A protein and the small-molecule ligand that binds it are described below.
Small molecule (SMILES): CC(=O)N[C@H]1[C@H](O[C@H]2[C@H](O)[C@@H](NC(C)=O)CO[C@@H]2CO)O[C@H](CO)[C@@H](O)[C@@H]1O

Binding-site contacts:
Ligand atom C7 contacts residue LEU186 of chain 1.A at 4.1 Å (hydrophobic).
Ligand atom C1 contacts residue GLU165 of chain 1.A at 4.1 Å.
Ligand atom O3 contacts residue GLU165 of chain 1.A at 4.0 Å.
Ligand atom O7 contacts residue ASN25 of chain 1.A at 3.0 Å (h-bond).
Ligand atom C1 contacts residue ASN25 of chain 1.A at 1.4 Å.
Ligand atom C7 contacts residue ALA24 of chain 1.A at 4.1 Å (hydrophobic).
Ligand atom O6 contacts residue GLU184 of chain 1.A at 3.9 Å.
Ligand atom N2 contacts residue ASN25 of chain 1.A at 2.7 Å (h-bond).
Ligand atom O7 contacts residue EDO1 of chain 1.V at 3.2 Å (h-bond).
Ligand atom O6 contacts residue GLY185 of chain 1.A at 4.2 Å.
Ligand atom O5 contacts residue ASN25 of chain 1.A at 2.4 Å (h-bond).
Ligand atom C8 contacts residue GLU165 of chain 1.A at 3.4 Å.
Ligand atom C7 contacts residue GLU165 of chain 1.A at 3.8 Å.
Ligand atom O7 contacts residue LEU186 of chain 1.A at 4.0 Å.
Ligand atom O7 contacts residue ALA24 of chain 1.A at 4.3 Å.
Ligand atom C8 contacts residue LEU186 of chain 1.A at 3.6 Å (hydrophobic).
Ligand atom C2 contacts residue ASN25 of chain 1.A at 2.4 Å.
Ligand atom N2 contacts residue GLU165 of chain 1.A at 2.9 Å (salt-bridge).
Ligand atom C8 contacts residue HIS23 of chain 1.A at 3.6 Å.
Ligand atom C3 contacts residue ASN25 of chain 1.A at 3.7 Å.
Ligand atom C5 contacts residue ASN25 of chain 1.A at 3.7 Å.
Ligand atom C8 contacts residue ALA24 of chain 1.A at 3.4 Å (hydrophobic).
Ligand atom C3 contacts residue GLU165 of chain 1.A at 3.6 Å.
Ligand atom C6 contacts residue GLU184 of chain 1.A at 3.9 Å.
Ligand atom C4 contacts residue ASN25 of chain 1.A at 4.2 Å.
Ligand atom C2 contacts residue GLU165 of chain 1.A at 3.7 Å.
Ligand atom C7 contacts residue ASN25 of chain 1.A at 3.1 Å.
Ligand atom O6 contacts residue THR28 of chain 1.A at 4.2 Å.
Ligand atom C8 contacts residue ARG164 of chain 1.A at 4.2 Å.
Ligand atom O7 contacts residue HIS23 of chain 1.A at 2.6 Å (h-bond).
Ligand atom C8 contacts residue ASN25 of chain 1.A at 4.2 Å.
Ligand atom C7 contacts residue HIS23 of chain 1.A at 3.5 Å.
Ligand atom C7 contacts residue EDO1 of chain 1.V at 4.2 Å.
Ligand atom C1 contacts residue EDO1 of chain 1.V at 4.3 Å.

Sequence of chain 1.A:
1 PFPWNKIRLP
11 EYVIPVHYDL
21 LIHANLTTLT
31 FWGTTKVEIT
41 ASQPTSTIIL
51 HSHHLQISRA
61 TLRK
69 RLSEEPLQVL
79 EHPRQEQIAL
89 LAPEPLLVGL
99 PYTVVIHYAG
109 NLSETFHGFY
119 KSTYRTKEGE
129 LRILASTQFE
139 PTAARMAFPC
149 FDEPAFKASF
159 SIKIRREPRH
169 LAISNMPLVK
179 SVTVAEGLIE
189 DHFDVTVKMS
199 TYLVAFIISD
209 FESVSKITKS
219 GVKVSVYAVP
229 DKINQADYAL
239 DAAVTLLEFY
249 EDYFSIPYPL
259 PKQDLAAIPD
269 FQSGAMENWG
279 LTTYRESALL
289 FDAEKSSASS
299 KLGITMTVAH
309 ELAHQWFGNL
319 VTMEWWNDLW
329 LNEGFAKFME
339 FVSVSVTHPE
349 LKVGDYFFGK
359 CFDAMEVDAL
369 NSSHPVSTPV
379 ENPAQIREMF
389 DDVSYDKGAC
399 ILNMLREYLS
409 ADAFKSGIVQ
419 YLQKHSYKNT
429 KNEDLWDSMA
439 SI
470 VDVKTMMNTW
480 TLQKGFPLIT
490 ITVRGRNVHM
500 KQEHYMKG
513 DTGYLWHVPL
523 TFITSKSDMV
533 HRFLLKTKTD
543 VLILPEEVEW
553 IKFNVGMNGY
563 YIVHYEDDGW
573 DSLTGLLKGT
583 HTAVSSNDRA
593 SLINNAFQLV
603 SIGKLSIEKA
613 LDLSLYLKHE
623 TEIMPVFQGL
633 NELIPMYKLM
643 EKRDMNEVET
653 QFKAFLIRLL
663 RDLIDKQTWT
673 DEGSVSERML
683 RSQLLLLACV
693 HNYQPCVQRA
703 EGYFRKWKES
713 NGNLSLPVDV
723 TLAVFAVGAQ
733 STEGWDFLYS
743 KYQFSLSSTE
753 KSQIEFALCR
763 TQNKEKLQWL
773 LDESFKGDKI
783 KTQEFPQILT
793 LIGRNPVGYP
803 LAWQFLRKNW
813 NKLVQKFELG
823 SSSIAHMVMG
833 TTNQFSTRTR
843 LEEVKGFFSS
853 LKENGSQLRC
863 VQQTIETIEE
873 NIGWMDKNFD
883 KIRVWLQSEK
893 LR